Sequence of chain 1.B:
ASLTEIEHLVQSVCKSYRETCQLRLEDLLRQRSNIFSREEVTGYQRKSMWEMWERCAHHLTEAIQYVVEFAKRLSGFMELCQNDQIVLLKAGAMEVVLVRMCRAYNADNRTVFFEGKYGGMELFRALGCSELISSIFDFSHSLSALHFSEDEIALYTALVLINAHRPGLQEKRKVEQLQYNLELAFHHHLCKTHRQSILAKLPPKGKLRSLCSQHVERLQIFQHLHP

The protein below binds the small molecule below.
Small molecule (SMILES): CCn1c(=O)c2cc(NC(=O)C[C@H](C)CC(=O)Nc3ccc(C#N)c(Cl)c3)ccc2n(CC)c1=O

Binding-site contacts:
Ligand atom N8 contacts residue PHE113 of chain 1.B at 2.8 Å (h-bond).
Ligand atom C19 contacts residue VAL97 of chain 1.B at 3.9 Å (hydrophobic).
Ligand atom N8 contacts residue VAL112 of chain 1.B at 3.8 Å.
Ligand atom O16 contacts residue PHE114 of chain 1.B at 3.6 Å.
Ligand atom C6 contacts residue PHE113 of chain 1.B at 3.5 Å (hydrophobic).
Ligand atom C18 contacts residue HIS59 of chain 1.B at 3.9 Å.
Ligand atom C20 contacts residue VAL97 of chain 1.B at 3.6 Å (hydrophobic).
Ligand atom C21 contacts residue LEU60 of chain 1.B at 3.9 Å (hydrophobic).
Ligand atom C33 contacts residue VAL97 of chain 1.B at 3.8 Å (hydrophobic).
Ligand atom C11 contacts residue ALA104 of chain 1.B at 3.5 Å (hydrophobic).
Ligand atom C4 contacts residue MET101 of chain 1.B at 3.9 Å (hydrophobic).
Ligand atom C11 contacts residue PHE113 of chain 1.B at 3.3 Å (hydrophobic).
Ligand atom N23 contacts residue LEU60 of chain 1.B at 3.8 Å.
Ligand atom C22 contacts residue LEU60 of chain 1.B at 3.9 Å (hydrophobic).
Ligand atom C9 contacts residue ALA104 of chain 1.B at 3.8 Å (hydrophobic).
Ligand atom C27 contacts residue MET101 of chain 1.B at 3.6 Å (hydrophobic).
Ligand atom O16 contacts residue HIS59 of chain 1.B at 3.8 Å.
Ligand atom C19 contacts residue ALA63 of chain 1.B at 3.8 Å (hydrophobic).
Ligand atom N23 contacts residue HIS215 of chain 1.B at 3.7 Å.
Ligand atom C7 contacts residue VAL112 of chain 1.B at 3.9 Å (hydrophobic).
Ligand atom O10 contacts residue ALA104 of chain 1.B at 3.9 Å.
Ligand atom C5 contacts residue PHE124 of chain 1.B at 3.9 Å (hydrophobic).
Ligand atom C7 contacts residue PHE113 of chain 1.B at 3.6 Å (hydrophobic).
Ligand atom C28 contacts residue MET101 of chain 1.B at 3.7 Å (hydrophobic).
Ligand atom O30 contacts residue MET101 of chain 1.B at 3.5 Å.
Ligand atom C29 contacts residue MET101 of chain 1.B at 3.6 Å (hydrophobic).
Ligand atom C22 contacts residue CYS56 of chain 1.B at 3.9 Å (hydrophobic).
Ligand atom C1 contacts residue PHE124 of chain 1.B at 3.9 Å (hydrophobic).
Ligand atom O35 contacts residue HIS215 of chain 1.B at 3.8 Å.
Ligand atom C13 contacts residue LEU23 of chain 1.B at 3.7 Å (hydrophobic).
Ligand atom N31 contacts residue MET101 of chain 1.B at 3.9 Å.
Ligand atom CL contacts residue PHE114 of chain 1.B at 3.8 Å.
Ligand atom C6 contacts residue VAL112 of chain 1.B at 3.8 Å (hydrophobic).
Ligand atom C24 contacts residue HIS59 of chain 1.B at 3.6 Å.
Ligand atom O30 contacts residue VAL97 of chain 1.B at 3.4 Å (h-bond).
Ligand atom C26 contacts residue HIS59 of chain 1.B at 3.4 Å.
Ligand atom C9 contacts residue PHE113 of chain 1.B at 3.5 Å (hydrophobic).
Ligand atom CL contacts residue CYS56 of chain 1.B at 3.7 Å.
Ligand atom C33 contacts residue LEU60 of chain 1.B at 3.8 Å (hydrophobic).
Ligand atom C20 contacts residue LEU60 of chain 1.B at 3.9 Å (hydrophobic).